This protein binds this small molecule.
Small molecule (SMILES): CC(=O)N[C@@H]1[C@@H](O)[C@H](O)[C@@H](CO)O[C@H]1O

Binding-site contacts:
Ligand atom C7 contacts residue ASN324 of chain 1.C at 3.5 Å.
Ligand atom O5 contacts residue GLY323 of chain 1.C at 3.7 Å.
Ligand atom C4 contacts residue ASN324 of chain 1.C at 4.3 Å.
Ligand atom O7 contacts residue ASN324 of chain 1.C at 3.8 Å.
Ligand atom N2 contacts residue ASN324 of chain 1.C at 2.9 Å (h-bond).
Ligand atom C3 contacts residue ASN324 of chain 1.C at 3.8 Å.
Ligand atom C2 contacts residue ASN324 of chain 1.C at 2.5 Å.
Ligand atom C5 contacts residue ASN324 of chain 1.C at 3.7 Å.
Ligand atom C1 contacts residue ASN324 of chain 1.C at 1.4 Å.
Ligand atom O5 contacts residue ASN324 of chain 1.C at 2.4 Å (h-bond).
Ligand atom O6 contacts residue ASN324 of chain 1.C at 4.4 Å.
Ligand atom C1 contacts residue GLY323 of chain 1.C at 4.2 Å.

Sequence of chain 1.C:
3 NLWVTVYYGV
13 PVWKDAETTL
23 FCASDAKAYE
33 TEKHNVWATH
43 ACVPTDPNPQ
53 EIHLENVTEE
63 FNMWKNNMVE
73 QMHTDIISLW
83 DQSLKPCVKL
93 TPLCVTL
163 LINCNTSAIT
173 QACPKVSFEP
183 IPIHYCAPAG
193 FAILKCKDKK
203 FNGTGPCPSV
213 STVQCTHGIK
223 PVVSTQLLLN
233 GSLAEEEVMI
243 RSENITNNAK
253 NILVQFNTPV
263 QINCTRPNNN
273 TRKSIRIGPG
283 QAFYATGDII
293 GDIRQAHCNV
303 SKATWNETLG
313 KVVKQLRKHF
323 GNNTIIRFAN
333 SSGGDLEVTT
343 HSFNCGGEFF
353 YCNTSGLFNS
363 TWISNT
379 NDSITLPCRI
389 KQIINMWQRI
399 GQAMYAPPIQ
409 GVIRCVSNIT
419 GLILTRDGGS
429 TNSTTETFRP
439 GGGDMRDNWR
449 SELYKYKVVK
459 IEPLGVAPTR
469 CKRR